Binding-site contacts:
Ligand atom N2 contacts residue ASP166 of chain 1.A at 4.0 Å.
Ligand atom C5 contacts residue ASN170 of chain 1.A at 3.1 Å.
Ligand atom C8 contacts residue ASP166 of chain 1.A at 4.4 Å.
Ligand atom N2 contacts residue ASN170 of chain 1.A at 2.6 Å (h-bond).
Ligand atom C6 contacts residue ASN170 of chain 1.A at 4.3 Å.
Ligand atom C7 contacts residue ASP166 of chain 1.A at 4.3 Å.
Ligand atom C3 contacts residue ASN170 of chain 1.A at 3.3 Å.
Ligand atom O7 contacts residue ASN170 of chain 1.A at 4.0 Å.
Ligand atom C1 contacts residue ASN170 of chain 1.A at 1.4 Å.
Ligand atom C4 contacts residue ASN170 of chain 1.A at 3.8 Å.
Ligand atom C8 contacts residue ILE167 of chain 1.A at 4.3 Å (hydrophobic).
Ligand atom C8 contacts residue ARG164 of chain 1.A at 3.4 Å.
Ligand atom O7 contacts residue HIS171 of chain 1.A at 3.7 Å.
Ligand atom C2 contacts residue ASN170 of chain 1.A at 2.5 Å.
Ligand atom C7 contacts residue ASN170 of chain 1.A at 3.7 Å.
Ligand atom O5 contacts residue ASN170 of chain 1.A at 2.4 Å (h-bond).

A protein and the small-molecule ligand that binds it are described below.
Small molecule (SMILES): CC(=O)N[C@@H]1[C@@H](O)[C@H](O)[C@@H](CO)O[C@H]1O

Sequence of chain 1.A:
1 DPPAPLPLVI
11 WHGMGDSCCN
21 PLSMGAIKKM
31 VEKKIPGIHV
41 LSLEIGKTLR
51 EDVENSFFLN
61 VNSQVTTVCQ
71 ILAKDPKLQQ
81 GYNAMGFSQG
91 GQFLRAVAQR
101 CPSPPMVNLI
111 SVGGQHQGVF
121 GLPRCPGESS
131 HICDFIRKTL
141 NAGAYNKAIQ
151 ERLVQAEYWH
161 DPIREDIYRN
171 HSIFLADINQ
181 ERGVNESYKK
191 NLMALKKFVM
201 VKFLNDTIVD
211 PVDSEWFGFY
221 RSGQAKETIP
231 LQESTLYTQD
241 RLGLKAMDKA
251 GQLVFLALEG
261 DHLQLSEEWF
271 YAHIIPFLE